A small-molecule ligand and the protein it binds are described below.
Small molecule (SMILES): CC(=O)N[C@H]1[C@H](O[C@H]2[C@H](O)[C@@H](NC(C)=O)CO[C@@H]2CO)O[C@H](CO)[C@@H](O)[C@@H]1O

Binding-site contacts:
Ligand atom C5 contacts residue ASN179 of chain 1.B at 3.9 Å.
Ligand atom C2 contacts residue ASN179 of chain 1.B at 3.4 Å.
Ligand atom O3 contacts residue ASN179 of chain 1.B at 4.0 Å.
Ligand atom N2 contacts residue ASN179 of chain 1.B at 4.3 Å.
Ligand atom C6 contacts residue ASN179 of chain 1.B at 4.1 Å.
Ligand atom C3 contacts residue ASN179 of chain 1.B at 4.4 Å.
Ligand atom O6 contacts residue ASN179 of chain 1.B at 4.2 Å.
Ligand atom C8 contacts residue ASN90 of chain 1.A at 3.5 Å.
Ligand atom C1 contacts residue ASN90 of chain 1.A at 4.4 Å.
Ligand atom C1 contacts residue ASN179 of chain 1.B at 2.4 Å.
Ligand atom O5 contacts residue ASN179 of chain 1.B at 2.5 Å (h-bond).
Ligand atom O5 contacts residue SER88 of chain 1.A at 4.2 Å.
Ligand atom C1 contacts residue SER88 of chain 1.A at 4.1 Å.
Ligand atom C8 contacts residue ILE96 of chain 1.A at 4.5 Å (hydrophobic).

Sequence of chain 1.A:
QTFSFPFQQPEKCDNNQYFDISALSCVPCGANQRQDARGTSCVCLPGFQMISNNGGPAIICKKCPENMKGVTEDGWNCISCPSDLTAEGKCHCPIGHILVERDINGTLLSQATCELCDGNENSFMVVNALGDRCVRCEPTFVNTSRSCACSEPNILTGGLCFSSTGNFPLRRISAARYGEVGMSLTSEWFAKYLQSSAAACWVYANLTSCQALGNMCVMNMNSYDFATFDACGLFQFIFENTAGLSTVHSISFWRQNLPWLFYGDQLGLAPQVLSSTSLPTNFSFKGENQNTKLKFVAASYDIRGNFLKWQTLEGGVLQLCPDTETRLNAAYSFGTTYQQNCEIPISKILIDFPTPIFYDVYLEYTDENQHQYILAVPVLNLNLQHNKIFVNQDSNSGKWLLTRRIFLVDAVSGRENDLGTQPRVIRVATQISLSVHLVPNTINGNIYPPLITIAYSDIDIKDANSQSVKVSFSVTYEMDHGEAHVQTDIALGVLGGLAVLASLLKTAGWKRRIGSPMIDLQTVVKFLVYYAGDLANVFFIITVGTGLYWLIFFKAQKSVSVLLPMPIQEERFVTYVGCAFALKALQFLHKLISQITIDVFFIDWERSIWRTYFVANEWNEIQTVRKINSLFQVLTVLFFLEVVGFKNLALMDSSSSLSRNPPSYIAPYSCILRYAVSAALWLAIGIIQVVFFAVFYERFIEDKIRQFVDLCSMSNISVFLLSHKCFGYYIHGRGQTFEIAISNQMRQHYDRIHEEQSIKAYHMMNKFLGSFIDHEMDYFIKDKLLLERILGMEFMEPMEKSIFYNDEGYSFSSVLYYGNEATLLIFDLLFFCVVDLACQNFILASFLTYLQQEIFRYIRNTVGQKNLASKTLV

Sequence of chain 1.B:
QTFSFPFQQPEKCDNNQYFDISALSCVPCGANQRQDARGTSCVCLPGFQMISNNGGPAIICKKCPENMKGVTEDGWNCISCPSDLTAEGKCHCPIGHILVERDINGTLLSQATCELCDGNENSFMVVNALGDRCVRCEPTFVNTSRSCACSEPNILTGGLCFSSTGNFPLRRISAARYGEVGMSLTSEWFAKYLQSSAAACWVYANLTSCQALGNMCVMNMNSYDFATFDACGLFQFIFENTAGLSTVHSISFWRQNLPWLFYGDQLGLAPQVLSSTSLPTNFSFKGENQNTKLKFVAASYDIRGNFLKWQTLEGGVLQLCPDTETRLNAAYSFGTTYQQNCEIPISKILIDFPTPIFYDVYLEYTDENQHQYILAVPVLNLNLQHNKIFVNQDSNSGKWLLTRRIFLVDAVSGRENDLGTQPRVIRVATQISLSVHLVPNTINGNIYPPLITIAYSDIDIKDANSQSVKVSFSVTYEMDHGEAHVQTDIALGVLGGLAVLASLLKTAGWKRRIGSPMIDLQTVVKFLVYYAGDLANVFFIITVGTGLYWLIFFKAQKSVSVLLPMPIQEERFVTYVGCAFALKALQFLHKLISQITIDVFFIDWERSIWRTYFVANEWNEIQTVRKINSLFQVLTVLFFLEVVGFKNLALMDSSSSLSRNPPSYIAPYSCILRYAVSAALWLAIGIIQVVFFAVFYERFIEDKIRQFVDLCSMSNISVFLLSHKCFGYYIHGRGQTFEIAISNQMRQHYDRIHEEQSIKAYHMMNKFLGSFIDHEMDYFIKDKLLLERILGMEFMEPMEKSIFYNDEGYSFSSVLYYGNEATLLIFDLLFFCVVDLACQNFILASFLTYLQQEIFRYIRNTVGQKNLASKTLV